Sequence of chain 1.D:
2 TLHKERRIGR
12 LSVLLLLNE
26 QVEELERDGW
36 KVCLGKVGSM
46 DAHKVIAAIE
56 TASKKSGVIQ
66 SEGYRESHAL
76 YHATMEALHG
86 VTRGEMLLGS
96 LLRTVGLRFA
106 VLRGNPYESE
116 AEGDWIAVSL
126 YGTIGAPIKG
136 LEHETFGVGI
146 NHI

Sequence of chain 1.F:
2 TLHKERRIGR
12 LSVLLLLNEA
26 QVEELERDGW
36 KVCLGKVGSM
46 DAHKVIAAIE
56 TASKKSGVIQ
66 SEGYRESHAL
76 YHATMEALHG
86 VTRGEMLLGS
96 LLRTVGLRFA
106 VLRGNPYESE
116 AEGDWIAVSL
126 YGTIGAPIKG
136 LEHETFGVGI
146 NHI

Binding-site contacts:
Ligand atom CD2 contacts residue TYR69 of chain 1.F at 3.5 Å (hydrophobic).
Ligand atom OXT contacts residue LEU136 of chain 1.D at 3.7 Å.
Ligand atom CD2 contacts residue TYR76 of chain 1.F at 3.9 Å (hydrophobic).
Ligand atom CB contacts residue TYR76 of chain 1.F at 3.9 Å (hydrophobic).
Ligand atom CD2 contacts residue HIS73 of chain 1.F at 3.9 Å.
Ligand atom C contacts residue TYR69 of chain 1.F at 3.4 Å (hydrophobic).
Ligand atom C contacts residue ALA131 of chain 1.D at 3.3 Å (hydrophobic).
Ligand atom N contacts residue LEU97 of chain 1.D at 3.0 Å (h-bond).
Ligand atom OXT contacts residue ALA131 of chain 1.D at 3.3 Å (h-bond).
Ligand atom CD2 contacts residue ZN1 of chain 1.X at 2.6 Å.
Ligand atom CB contacts residue ARG98 of chain 1.D at 3.6 Å.
Ligand atom CD2 contacts residue HIS77 of chain 1.F at 3.3 Å.
Ligand atom N contacts residue TYR76 of chain 1.F at 3.3 Å.
Ligand atom CG contacts residue ZN1 of chain 1.X at 3.9 Å.
Ligand atom CE1 contacts residue ZN1 of chain 1.X at 3.3 Å.
Ligand atom OXT contacts residue TYR69 of chain 1.F at 2.3 Å (h-bond).
Ligand atom O contacts residue GLY130 of chain 1.D at 4.0 Å.
Ligand atom ND1 contacts residue ILE129 of chain 1.D at 3.9 Å.
Ligand atom CE1 contacts residue ARG98 of chain 1.D at 3.6 Å.
Ligand atom CG contacts residue TYR76 of chain 1.F at 3.6 Å (hydrophobic).
Ligand atom NE2 contacts residue HIS77 of chain 1.F at 2.9 Å (h-bond).
Ligand atom N contacts residue GLY130 of chain 1.D at 3.9 Å.
Ligand atom OXT contacts residue GLY130 of chain 1.D at 3.2 Å.
Ligand atom N contacts residue ALA131 of chain 1.D at 3.8 Å.
Ligand atom ND1 contacts residue TYR76 of chain 1.F at 3.8 Å.
Ligand atom O contacts residue ALA131 of chain 1.D at 3.2 Å.
Ligand atom CB contacts residue GLY130 of chain 1.D at 3.5 Å.
Ligand atom NE2 contacts residue HIS73 of chain 1.F at 4.0 Å.
Ligand atom CA contacts residue GLY130 of chain 1.D at 4.0 Å.
Ligand atom NE2 contacts residue ZN1 of chain 1.X at 2.1 Å.
Ligand atom CE1 contacts residue HIS138 of chain 1.D at 3.9 Å.
Ligand atom CA contacts residue TYR76 of chain 1.F at 3.4 Å (hydrophobic).
Ligand atom ND1 contacts residue ARG98 of chain 1.D at 3.4 Å.
Ligand atom CE1 contacts residue ARG88 of chain 1.D at 3.5 Å.
Ligand atom CE1 contacts residue HIS77 of chain 1.F at 3.8 Å.
Ligand atom NE2 contacts residue ARG88 of chain 1.D at 4.1 Å.
Ligand atom N contacts residue ARG98 of chain 1.D at 3.4 Å.
Ligand atom CD2 contacts residue HIS138 of chain 1.D at 3.2 Å.
Ligand atom C contacts residue GLY130 of chain 1.D at 3.6 Å.
Ligand atom NE2 contacts residue HIS138 of chain 1.D at 2.9 Å (h-bond).

A small-molecule ligand and the protein it binds are described below.
Small molecule (SMILES): N[C@@H](Cc1c[nH]c[nH+]1)C(=O)O